Binding-site contacts:
Ligand atom C4 contacts residue PHE110 of chain 2.A at 3.9 Å (hydrophobic).
Ligand atom C13 contacts residue GLY106 of chain 2.A at 4.1 Å.
Ligand atom C12 contacts residue MET142 of chain 2.A at 3.6 Å (hydrophobic).
Ligand atom C5 contacts residue ASN179 of chain 2.A at 3.6 Å.
Ligand atom N1 contacts residue TRP207 of chain 2.A at 3.9 Å.
Ligand atom C8 contacts residue PHE110 of chain 2.A at 3.5 Å (hydrophobic).
Ligand atom C3 contacts residue PHE110 of chain 2.A at 4.0 Å (hydrophobic).
Ligand atom C11 contacts residue GLU180 of chain 2.A at 3.7 Å.
Ligand atom C10 contacts residue GLU180 of chain 2.A at 3.6 Å.
Ligand atom O1 contacts residue PHE110 of chain 2.A at 3.6 Å.
Ligand atom C13 contacts residue ILE107 of chain 2.A at 3.6 Å (hydrophobic).
Ligand atom O1 contacts residue ILE107 of chain 2.A at 3.9 Å.
Ligand atom C1 contacts residue TYR148 of chain 2.A at 3.5 Å (hydrophobic).
Ligand atom N2 contacts residue ASN179 of chain 2.A at 4.0 Å.
Ligand atom C2 contacts residue THR149 of chain 2.A at 3.7 Å.
Ligand atom C6 contacts residue PHE110 of chain 2.A at 4.0 Å (hydrophobic).
Ligand atom C1 contacts residue LEU87 of chain 2.A at 3.9 Å (hydrophobic).
Ligand atom C1 contacts residue TRP103 of chain 2.A at 4.1 Å (hydrophobic).
Ligand atom C11 contacts residue TRP138 of chain 2.A at 4.0 Å (hydrophobic).
Ligand atom C4 contacts residue THR149 of chain 2.A at 3.6 Å.
Ligand atom C13 contacts residue TRP207 of chain 2.A at 3.6 Å (hydrophobic).
Ligand atom C10 contacts residue PHE184 of chain 2.A at 3.9 Å (hydrophobic).
Ligand atom C5 contacts residue PHE110 of chain 2.A at 3.5 Å (hydrophobic).
Ligand atom C12 contacts residue ASN176 of chain 2.A at 3.7 Å.
Ligand atom N2 contacts residue ASN176 of chain 2.A at 3.0 Å (h-bond).
Ligand atom C7 contacts residue ASN176 of chain 2.A at 3.8 Å.
Ligand atom C11 contacts residue ASN176 of chain 2.A at 3.8 Å.
Ligand atom C4 contacts residue ASN176 of chain 2.A at 3.4 Å.
Ligand atom C14 contacts residue GLY106 of chain 2.A at 3.6 Å.
Ligand atom C9 contacts residue PHE110 of chain 2.A at 4.0 Å (hydrophobic).
Ligand atom C9 contacts residue LEU183 of chain 2.A at 3.9 Å (hydrophobic).
Ligand atom C5 contacts residue ASN176 of chain 2.A at 4.1 Å.
Ligand atom C3 contacts residue THR149 of chain 2.A at 3.5 Å.
Ligand atom C14 contacts residue ILE107 of chain 2.A at 3.8 Å (hydrophobic).
Ligand atom O1 contacts residue ASN179 of chain 2.A at 2.9 Å (h-bond).
Ligand atom C11 contacts residue MET142 of chain 2.A at 3.5 Å (hydrophobic).
Ligand atom C6 contacts residue ASN176 of chain 2.A at 3.0 Å.
Ligand atom N1 contacts residue PHE110 of chain 2.A at 3.7 Å.
Ligand atom C4 contacts residue TRP207 of chain 2.A at 4.1 Å (hydrophobic).
Ligand atom C10 contacts residue TRP138 of chain 2.A at 4.0 Å (hydrophobic).

Sequence of chain 2.A:
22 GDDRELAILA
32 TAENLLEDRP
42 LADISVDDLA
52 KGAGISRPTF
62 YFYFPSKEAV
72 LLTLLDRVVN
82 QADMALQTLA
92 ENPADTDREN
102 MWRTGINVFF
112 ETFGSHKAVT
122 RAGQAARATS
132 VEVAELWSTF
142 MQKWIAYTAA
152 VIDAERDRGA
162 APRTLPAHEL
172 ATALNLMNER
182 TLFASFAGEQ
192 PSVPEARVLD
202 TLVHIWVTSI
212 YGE

This protein binds this small molecule.
Small molecule (SMILES): CC1CCN(C(=O)NCc2ccccc2)CC1